Binding-site contacts:
Ligand atom O2P contacts residue SER167 of chain 1.E at 2.9 Å (h-bond).
Ligand atom C2 contacts residue ALA166 of chain 1.E at 3.9 Å (hydrophobic).
Ligand atom O1 contacts residue ALA166 of chain 1.E at 4.1 Å.
Ligand atom O1P contacts residue SER167 of chain 1.E at 3.6 Å.
Ligand atom C2 contacts residue LYS86 of chain 1.E at 3.8 Å.
Ligand atom O3 contacts residue ALA166 of chain 1.E at 3.6 Å.
Ligand atom O2 contacts residue ASN28 of chain 1.E at 4.0 Å.
Ligand atom O1 contacts residue THR186 of chain 1.E at 4.3 Å.
Ligand atom C2 contacts residue SER167 of chain 1.E at 4.5 Å.
Ligand atom C1 contacts residue THR186 of chain 1.E at 4.2 Å.
Ligand atom O3 contacts residue ASP6 of chain 1.E at 3.2 Å (salt-bridge).
Ligand atom O1 contacts residue LYS86 of chain 1.E at 2.5 Å (salt-bridge).
Ligand atom O3 contacts residue THR186 of chain 1.E at 4.3 Å.
Ligand atom O3 contacts residue SER167 of chain 1.E at 2.9 Å (h-bond).
Ligand atom O2P contacts residue PHE132 of chain 1.E at 3.5 Å.
Ligand atom P contacts residue ARG135 of chain 1.E at 3.6 Å.
Ligand atom C3 contacts residue PHE132 of chain 1.E at 4.4 Å (hydrophobic).
Ligand atom O2P contacts residue ARG135 of chain 1.E at 2.6 Å (salt-bridge).
Ligand atom C2 contacts residue PHE132 of chain 1.E at 3.6 Å (hydrophobic).
Ligand atom O1 contacts residue THR26 of chain 1.E at 3.9 Å.
Ligand atom C1 contacts residue ALA166 of chain 1.E at 4.0 Å (hydrophobic).
Ligand atom O2 contacts residue PHE132 of chain 1.E at 3.5 Å.
Ligand atom O1 contacts residue ASP6 of chain 1.E at 4.2 Å.
Ligand atom O2 contacts residue LYS86 of chain 1.E at 3.3 Å (salt-bridge).
Ligand atom O1P contacts residue ARG169 of chain 1.E at 4.1 Å.
Ligand atom C3 contacts residue ASP6 of chain 1.E at 3.7 Å.
Ligand atom O4 contacts residue SER167 of chain 1.E at 4.0 Å.
Ligand atom C4 contacts residue PHE132 of chain 1.E at 3.7 Å (hydrophobic).
Ligand atom P contacts residue SER167 of chain 1.E at 3.7 Å.
Ligand atom O3P contacts residue ARG135 of chain 1.E at 2.8 Å (salt-bridge).
Ligand atom C4 contacts residue SER167 of chain 1.E at 3.6 Å.
Ligand atom C3 contacts residue ALA166 of chain 1.E at 4.3 Å (hydrophobic).
Ligand atom C3 contacts residue SER167 of chain 1.E at 3.8 Å.
Ligand atom C1 contacts residue THR26 of chain 1.E at 4.1 Å.
Ligand atom C1 contacts residue ASP6 of chain 1.E at 3.6 Å.
Ligand atom C1 contacts residue LYS86 of chain 1.E at 3.1 Å.

The small molecule below binds the protein below.
Small molecule (SMILES): O=C[C@H](O)[C@H](O)COP(=O)(O)O

Sequence of chain 1.E:
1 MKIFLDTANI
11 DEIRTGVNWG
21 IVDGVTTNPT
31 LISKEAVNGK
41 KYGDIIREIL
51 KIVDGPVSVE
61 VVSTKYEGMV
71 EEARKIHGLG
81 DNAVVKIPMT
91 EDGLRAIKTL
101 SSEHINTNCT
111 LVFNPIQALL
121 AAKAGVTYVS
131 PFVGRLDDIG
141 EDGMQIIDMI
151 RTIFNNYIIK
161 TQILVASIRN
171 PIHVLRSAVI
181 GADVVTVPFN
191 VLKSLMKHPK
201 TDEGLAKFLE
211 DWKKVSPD